Sequence of chain 1.B:
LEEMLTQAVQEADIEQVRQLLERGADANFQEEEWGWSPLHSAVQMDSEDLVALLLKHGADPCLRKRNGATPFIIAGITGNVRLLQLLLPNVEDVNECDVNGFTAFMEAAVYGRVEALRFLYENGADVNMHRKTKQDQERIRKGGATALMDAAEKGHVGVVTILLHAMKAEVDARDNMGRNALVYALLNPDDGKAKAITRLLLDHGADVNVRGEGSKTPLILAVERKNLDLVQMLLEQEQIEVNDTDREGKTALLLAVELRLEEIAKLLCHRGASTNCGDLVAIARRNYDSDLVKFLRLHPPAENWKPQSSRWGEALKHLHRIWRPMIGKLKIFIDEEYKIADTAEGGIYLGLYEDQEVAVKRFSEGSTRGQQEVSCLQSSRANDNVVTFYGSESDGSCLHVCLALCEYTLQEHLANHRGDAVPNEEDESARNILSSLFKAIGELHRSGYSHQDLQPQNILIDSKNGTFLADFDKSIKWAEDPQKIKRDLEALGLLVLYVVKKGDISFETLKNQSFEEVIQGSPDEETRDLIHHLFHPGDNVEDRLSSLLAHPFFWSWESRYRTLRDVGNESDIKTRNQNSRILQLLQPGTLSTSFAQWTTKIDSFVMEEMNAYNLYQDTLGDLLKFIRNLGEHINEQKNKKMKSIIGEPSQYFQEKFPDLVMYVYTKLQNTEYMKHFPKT

Binding-site contacts:
Ligand atom CAN contacts residue LEU474 of chain 1.B at 3.3 Å (hydrophobic).
Ligand atom CAJ contacts residue TRP326 of chain 1.B at 4.1 Å (hydrophobic).
Ligand atom CAM contacts residue LEU417 of chain 1.B at 4.0 Å (hydrophobic).
Ligand atom CAJ contacts residue CYS420 of chain 1.B at 3.5 Å (hydrophobic).
Ligand atom CAA contacts residue TYR422 of chain 1.B at 3.7 Å (hydrophobic).
Ligand atom CAG contacts residue ILE362 of chain 1.B at 3.6 Å (hydrophobic).
Ligand atom OAB contacts residue LEU474 of chain 1.B at 3.9 Å.
Ligand atom CAH contacts residue CYS420 of chain 1.B at 3.7 Å (hydrophobic).
Ligand atom CAE contacts residue ASP485 of chain 1.B at 3.5 Å.
Ligand atom OAB contacts residue ALA418 of chain 1.B at 3.6 Å.
Ligand atom CAF contacts residue ALA373 of chain 1.B at 3.8 Å (hydrophobic).
Ligand atom OAC contacts residue ALA484 of chain 1.B at 3.6 Å.
Ligand atom OAC contacts residue ASP485 of chain 1.B at 2.5 Å (salt-bridge).
Ligand atom CAD contacts residue ALA484 of chain 1.B at 4.0 Å (hydrophobic).
Ligand atom OAK contacts residue ILE354 of chain 1.B at 3.7 Å.
Ligand atom CAF contacts residue LEU474 of chain 1.B at 3.4 Å (hydrophobic).
Ligand atom CAH contacts residue GLU421 of chain 1.B at 3.4 Å.
Ligand atom CAL contacts residue ALA373 of chain 1.B at 3.7 Å (hydrophobic).
Ligand atom OAC contacts residue LEU417 of chain 1.B at 3.7 Å.
Ligand atom CAI contacts residue ILE354 of chain 1.B at 3.9 Å (hydrophobic).
Ligand atom CAA contacts residue ARG325 of chain 1.B at 3.3 Å.
Ligand atom OAB contacts residue LEU419 of chain 1.B at 3.5 Å.
Ligand atom CAH contacts residue TRP326 of chain 1.B at 3.4 Å (hydrophobic).
Ligand atom CAH contacts residue ARG325 of chain 1.B at 3.8 Å.
Ligand atom CAG contacts residue LEU474 of chain 1.B at 3.7 Å (hydrophobic).
Ligand atom CAD contacts residue LEU417 of chain 1.B at 3.5 Å (hydrophobic).
Ligand atom CAF contacts residue ALA418 of chain 1.B at 3.8 Å (hydrophobic).
Ligand atom CAD contacts residue LEU474 of chain 1.B at 3.9 Å (hydrophobic).
Ligand atom OAB contacts residue CYS420 of chain 1.B at 3.0 Å (h-bond).
Ligand atom CAM contacts residue ASP485 of chain 1.B at 3.4 Å.
Ligand atom CAM contacts residue ALA484 of chain 1.B at 3.8 Å (hydrophobic).
Ligand atom CAA contacts residue THR423 of chain 1.B at 3.5 Å.
Ligand atom CAH contacts residue TYR422 of chain 1.B at 4.0 Å (hydrophobic).
Ligand atom OAB contacts residue ALA373 of chain 1.B at 3.5 Å.
Ligand atom CAA contacts residue GLU421 of chain 1.B at 3.7 Å.
Ligand atom CAN contacts residue ALA373 of chain 1.B at 3.8 Å (hydrophobic).
Ligand atom CAE contacts residue ILE362 of chain 1.B at 3.6 Å (hydrophobic).
Ligand atom CAL contacts residue LEU474 of chain 1.B at 3.6 Å (hydrophobic).
Ligand atom CAA contacts residue GLU426 of chain 1.B at 3.3 Å.
Ligand atom CAJ contacts residue ILE354 of chain 1.B at 3.9 Å (hydrophobic).

A small-molecule ligand and the protein it binds are described below.
Small molecule (SMILES): CCCCOC(=O)c1ccc(O)cc1